Sequence of chain 1.A:
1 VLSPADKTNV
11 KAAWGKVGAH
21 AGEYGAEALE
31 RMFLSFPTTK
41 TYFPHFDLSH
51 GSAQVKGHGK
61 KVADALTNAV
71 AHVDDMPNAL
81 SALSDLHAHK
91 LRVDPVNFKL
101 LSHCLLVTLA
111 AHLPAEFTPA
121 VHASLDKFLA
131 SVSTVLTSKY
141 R

Sequence of chain 1.B:
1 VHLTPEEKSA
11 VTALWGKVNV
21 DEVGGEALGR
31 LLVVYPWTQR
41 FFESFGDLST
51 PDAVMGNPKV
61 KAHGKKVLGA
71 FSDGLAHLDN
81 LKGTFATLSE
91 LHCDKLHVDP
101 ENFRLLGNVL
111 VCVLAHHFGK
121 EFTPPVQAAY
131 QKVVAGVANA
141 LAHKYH

This small molecule binds to this protein.
Small molecule (SMILES): COc1ccc(C)cc1OCc1ccccn1

Sequence of chain 1.C:
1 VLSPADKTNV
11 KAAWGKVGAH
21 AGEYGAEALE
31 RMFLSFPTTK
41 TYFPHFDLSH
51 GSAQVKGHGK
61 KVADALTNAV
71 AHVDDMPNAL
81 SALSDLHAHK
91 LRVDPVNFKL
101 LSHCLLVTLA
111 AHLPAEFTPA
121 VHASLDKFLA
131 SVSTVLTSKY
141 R

Binding-site contacts:
Ligand atom C14 contacts residue LYS127 of chain 1.A at 3.5 Å.
Ligand atom C16 contacts residue ASP126 of chain 1.A at 3.0 Å.
Ligand atom C9 contacts residue ALA130 of chain 1.A at 3.8 Å (hydrophobic).
Ligand atom C17 contacts residue B771 of chain 1.H at 4.0 Å.
Ligand atom C16 contacts residue LYS127 of chain 1.A at 3.9 Å.
Ligand atom C6 contacts residue ALA130 of chain 1.A at 3.7 Å (hydrophobic).
Ligand atom C7 contacts residue VAL1 of chain 1.A at 3.4 Å (hydrophobic).
Ligand atom C17 contacts residue ALA130 of chain 1.A at 3.9 Å (hydrophobic).
Ligand atom C1 contacts residue VAL1 of chain 1.A at 1.5 Å (hydrophobic).
Ligand atom C9 contacts residue THR134 of chain 1.A at 3.2 Å.
Ligand atom C1 contacts residue LEU2 of chain 1.A at 3.6 Å (hydrophobic).
Ligand atom C15 contacts residue TYR35 of chain 1.B at 3.9 Å (hydrophobic).
Ligand atom C6 contacts residue THR134 of chain 1.C at 3.9 Å.
Ligand atom N13 contacts residue TRP37 of chain 1.B at 3.8 Å.
Ligand atom C5 contacts residue ALA130 of chain 1.A at 3.7 Å (hydrophobic).
Ligand atom C3 contacts residue SER138 of chain 1.C at 3.2 Å.
Ligand atom C3 contacts residue VAL1 of chain 1.A at 3.1 Å (hydrophobic).
Ligand atom C11 contacts residue SER138 of chain 1.C at 3.9 Å.
Ligand atom C7 contacts residue THR134 of chain 1.C at 3.9 Å.
Ligand atom C5 contacts residue THR134 of chain 1.C at 3.8 Å.
Ligand atom O8 contacts residue B771 of chain 1.H at 3.7 Å.
Ligand atom C2 contacts residue SER138 of chain 1.C at 3.8 Å.
Ligand atom C12 contacts residue LYS127 of chain 1.A at 3.9 Å.
Ligand atom C2 contacts residue THR134 of chain 1.C at 3.9 Å.
Ligand atom N13 contacts residue LYS127 of chain 1.A at 3.6 Å.
Ligand atom C15 contacts residue LYS127 of chain 1.A at 3.6 Å.
Ligand atom C9 contacts residue B771 of chain 1.H at 3.8 Å.
Ligand atom C1 contacts residue SER131 of chain 1.A at 3.6 Å.
Ligand atom C15 contacts residue ASP126 of chain 1.A at 3.1 Å.
Ligand atom C6 contacts residue THR134 of chain 1.A at 3.8 Å.
Ligand atom C1 contacts residue SER138 of chain 1.C at 3.8 Å.
Ligand atom C2 contacts residue VAL1 of chain 1.A at 2.4 Å (hydrophobic).
Ligand atom C4 contacts residue THR134 of chain 1.C at 3.8 Å.
Ligand atom C2 contacts residue SER131 of chain 1.A at 3.8 Å.
Ligand atom O8 contacts residue ALA130 of chain 1.A at 3.9 Å.
Ligand atom C15 contacts residue VAL34 of chain 1.B at 3.6 Å (hydrophobic).
Ligand atom C3 contacts residue THR134 of chain 1.C at 3.8 Å.
Ligand atom C7 contacts residue SER131 of chain 1.A at 3.3 Å.
Ligand atom C6 contacts residue SER131 of chain 1.A at 3.8 Å.
Ligand atom C14 contacts residue VAL34 of chain 1.B at 3.2 Å (hydrophobic).